Sequence of chain 1.C:
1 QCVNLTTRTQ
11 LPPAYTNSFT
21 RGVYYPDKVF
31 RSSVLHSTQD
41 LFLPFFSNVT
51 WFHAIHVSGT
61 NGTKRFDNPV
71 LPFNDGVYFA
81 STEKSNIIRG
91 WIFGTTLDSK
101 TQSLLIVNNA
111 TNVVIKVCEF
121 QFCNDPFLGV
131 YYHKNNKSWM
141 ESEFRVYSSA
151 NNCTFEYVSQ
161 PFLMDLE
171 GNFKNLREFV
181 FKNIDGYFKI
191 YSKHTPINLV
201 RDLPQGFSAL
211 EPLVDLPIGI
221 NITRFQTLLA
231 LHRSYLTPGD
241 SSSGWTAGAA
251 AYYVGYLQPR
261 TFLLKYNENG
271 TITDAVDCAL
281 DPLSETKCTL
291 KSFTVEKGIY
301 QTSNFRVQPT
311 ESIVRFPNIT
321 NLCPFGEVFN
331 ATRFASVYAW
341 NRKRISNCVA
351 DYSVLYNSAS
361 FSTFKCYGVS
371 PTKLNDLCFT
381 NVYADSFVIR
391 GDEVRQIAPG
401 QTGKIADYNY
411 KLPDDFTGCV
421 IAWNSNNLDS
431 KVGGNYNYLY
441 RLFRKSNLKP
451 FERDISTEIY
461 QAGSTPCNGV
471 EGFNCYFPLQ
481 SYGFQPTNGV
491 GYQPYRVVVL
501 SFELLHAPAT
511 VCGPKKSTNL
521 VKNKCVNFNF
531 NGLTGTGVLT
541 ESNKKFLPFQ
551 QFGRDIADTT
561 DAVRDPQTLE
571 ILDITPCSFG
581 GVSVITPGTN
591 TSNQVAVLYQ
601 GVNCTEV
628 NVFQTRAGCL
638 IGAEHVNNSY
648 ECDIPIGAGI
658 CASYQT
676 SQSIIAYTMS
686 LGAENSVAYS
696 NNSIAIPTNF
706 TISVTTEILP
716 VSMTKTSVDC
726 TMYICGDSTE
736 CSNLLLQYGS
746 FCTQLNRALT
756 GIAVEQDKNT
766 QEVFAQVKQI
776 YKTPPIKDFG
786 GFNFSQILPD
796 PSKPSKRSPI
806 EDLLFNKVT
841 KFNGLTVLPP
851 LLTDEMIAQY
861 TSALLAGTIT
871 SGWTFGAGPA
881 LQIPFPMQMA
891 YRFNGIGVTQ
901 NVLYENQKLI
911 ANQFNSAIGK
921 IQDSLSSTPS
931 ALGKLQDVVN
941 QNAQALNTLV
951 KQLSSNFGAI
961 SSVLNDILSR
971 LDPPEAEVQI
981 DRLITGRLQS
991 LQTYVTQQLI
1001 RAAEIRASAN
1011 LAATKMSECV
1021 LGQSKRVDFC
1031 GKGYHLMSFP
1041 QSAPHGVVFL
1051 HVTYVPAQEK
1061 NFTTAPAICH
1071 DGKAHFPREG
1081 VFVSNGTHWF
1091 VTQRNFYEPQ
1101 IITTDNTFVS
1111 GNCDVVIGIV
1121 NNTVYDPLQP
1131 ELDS

Sequence of chain 1.A:
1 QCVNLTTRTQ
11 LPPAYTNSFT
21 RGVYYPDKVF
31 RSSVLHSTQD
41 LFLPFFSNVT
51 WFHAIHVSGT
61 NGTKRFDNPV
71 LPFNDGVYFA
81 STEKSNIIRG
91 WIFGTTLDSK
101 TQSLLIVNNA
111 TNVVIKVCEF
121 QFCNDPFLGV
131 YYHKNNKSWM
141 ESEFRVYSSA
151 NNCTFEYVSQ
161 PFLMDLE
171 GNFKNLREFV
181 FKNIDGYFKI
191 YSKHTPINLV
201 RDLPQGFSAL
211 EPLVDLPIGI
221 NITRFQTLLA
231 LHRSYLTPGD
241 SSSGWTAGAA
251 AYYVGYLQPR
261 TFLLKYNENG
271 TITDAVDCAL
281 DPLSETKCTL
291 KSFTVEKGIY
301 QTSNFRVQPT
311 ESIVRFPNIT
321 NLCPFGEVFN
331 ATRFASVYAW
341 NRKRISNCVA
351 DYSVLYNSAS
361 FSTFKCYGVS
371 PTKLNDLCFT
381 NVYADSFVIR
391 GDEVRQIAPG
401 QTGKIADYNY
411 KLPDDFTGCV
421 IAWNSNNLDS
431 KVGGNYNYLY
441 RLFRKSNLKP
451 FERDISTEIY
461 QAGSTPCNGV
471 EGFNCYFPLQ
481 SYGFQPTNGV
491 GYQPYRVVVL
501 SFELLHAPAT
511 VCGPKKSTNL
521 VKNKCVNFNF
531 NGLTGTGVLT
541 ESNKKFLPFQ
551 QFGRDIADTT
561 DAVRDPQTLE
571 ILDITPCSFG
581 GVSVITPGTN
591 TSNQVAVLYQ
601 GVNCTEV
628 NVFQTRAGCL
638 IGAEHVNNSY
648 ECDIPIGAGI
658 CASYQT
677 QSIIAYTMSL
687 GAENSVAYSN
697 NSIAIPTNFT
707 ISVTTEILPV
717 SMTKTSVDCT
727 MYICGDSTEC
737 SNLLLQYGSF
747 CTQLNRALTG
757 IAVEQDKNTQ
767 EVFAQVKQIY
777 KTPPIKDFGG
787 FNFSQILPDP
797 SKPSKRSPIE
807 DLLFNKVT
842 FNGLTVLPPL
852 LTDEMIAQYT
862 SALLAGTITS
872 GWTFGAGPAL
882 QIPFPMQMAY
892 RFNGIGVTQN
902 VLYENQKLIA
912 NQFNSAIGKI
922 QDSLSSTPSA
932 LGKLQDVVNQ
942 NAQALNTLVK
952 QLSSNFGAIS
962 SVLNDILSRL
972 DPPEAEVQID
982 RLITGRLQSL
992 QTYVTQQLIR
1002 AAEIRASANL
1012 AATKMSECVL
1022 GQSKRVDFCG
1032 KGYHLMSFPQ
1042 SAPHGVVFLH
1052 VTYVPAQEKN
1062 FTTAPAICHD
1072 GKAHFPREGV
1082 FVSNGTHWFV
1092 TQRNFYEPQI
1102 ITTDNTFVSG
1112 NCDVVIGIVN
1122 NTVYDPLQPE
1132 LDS

The small molecule below binds the protein below.
Small molecule (SMILES): CC(=O)N[C@@H]1[C@@H](O)[C@H](O)[C@@H](CO)O[C@H]1O

Binding-site contacts:
Ligand atom C1 contacts residue ASN1061 of chain 1.C at 1.5 Å.
Ligand atom O5 contacts residue ALA693 of chain 1.C at 4.2 Å.
Ligand atom O6 contacts residue ALA693 of chain 1.C at 3.3 Å.
Ligand atom C2 contacts residue ASN1061 of chain 1.C at 2.7 Å.
Ligand atom C1 contacts residue GLN882 of chain 1.A at 4.0 Å.
Ligand atom C5 contacts residue ALA693 of chain 1.C at 3.6 Å (hydrophobic).
Ligand atom C3 contacts residue ASN1061 of chain 1.C at 3.9 Å.
Ligand atom C5 contacts residue ASN1061 of chain 1.C at 3.6 Å.
Ligand atom C4 contacts residue ASN1061 of chain 1.C at 4.3 Å.
Ligand atom C6 contacts residue ALA693 of chain 1.C at 3.9 Å (hydrophobic).
Ligand atom O5 contacts residue ASN1061 of chain 1.C at 2.3 Å (h-bond).
Ligand atom C8 contacts residue GLU1059 of chain 1.C at 3.4 Å.
Ligand atom C8 contacts residue ASN1061 of chain 1.C at 3.4 Å.
Ligand atom O7 contacts residue ASN1061 of chain 1.C at 4.1 Å.
Ligand atom C7 contacts residue LYS1060 of chain 1.C at 4.4 Å.
Ligand atom N2 contacts residue ASN1061 of chain 1.C at 3.0 Å.
Ligand atom C7 contacts residue ASN1061 of chain 1.C at 3.5 Å.
Ligand atom C8 contacts residue LYS1060 of chain 1.C at 3.6 Å.